The small molecule below binds the protein below.
Small molecule (SMILES): Nc1nc2c(ncn2[C@@H]2O[C@H](CO[P](=O)(O)O[P](=O)(O)OP(O)(O)=S)[C@@H](O)[C@H]2O)c(=O)[nH]1

Sequence of chain 1.A:
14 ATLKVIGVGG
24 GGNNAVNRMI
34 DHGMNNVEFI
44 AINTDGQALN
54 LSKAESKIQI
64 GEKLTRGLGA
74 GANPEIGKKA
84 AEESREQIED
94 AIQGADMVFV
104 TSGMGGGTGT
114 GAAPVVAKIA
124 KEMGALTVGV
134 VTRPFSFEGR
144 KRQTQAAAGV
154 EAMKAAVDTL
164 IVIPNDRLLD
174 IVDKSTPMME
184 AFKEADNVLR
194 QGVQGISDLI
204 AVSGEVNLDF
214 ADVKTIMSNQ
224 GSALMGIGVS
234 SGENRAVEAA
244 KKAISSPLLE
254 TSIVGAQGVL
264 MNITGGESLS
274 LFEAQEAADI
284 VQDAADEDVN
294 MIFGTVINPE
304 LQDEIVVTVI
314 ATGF

Binding-site contacts:
Ligand atom C4' contacts residue MET107 of chain 1.A at 3.5 Å (hydrophobic).
Ligand atom C5' contacts residue GLY106 of chain 1.A at 3.3 Å.
Ligand atom N7 contacts residue GLY24 of chain 1.A at 3.2 Å.
Ligand atom C3' contacts residue GLU141 of chain 1.A at 3.6 Å.
Ligand atom C5' contacts residue GLY109 of chain 1.A at 3.6 Å.
Ligand atom O3B contacts residue GLY109 of chain 1.A at 3.2 Å.
Ligand atom O1B contacts residue GLY112 of chain 1.A at 2.5 Å (h-bond).
Ligand atom O6 contacts residue ASN27 of chain 1.A at 3.6 Å (h-bond).
Ligand atom O1A contacts residue GLY24 of chain 1.A at 2.5 Å (h-bond).
Ligand atom O2' contacts residue GLU141 of chain 1.A at 2.6 Å (salt-bridge).
Ligand atom O1B contacts residue THR111 of chain 1.A at 3.2 Å (h-bond).
Ligand atom O3A contacts residue GLY109 of chain 1.A at 3.4 Å.
Ligand atom O2B contacts residue GLY23 of chain 1.A at 3.1 Å (h-bond).
Ligand atom N2 contacts residue ASN168 of chain 1.A at 2.6 Å (h-bond).
Ligand atom S1G contacts residue GLY74 of chain 1.A at 3.7 Å.
Ligand atom O3' contacts residue ARG145 of chain 1.A at 3.4 Å.
Ligand atom O1A contacts residue GLY23 of chain 1.A at 2.7 Å (h-bond).
Ligand atom S1G contacts residue ALA75 of chain 1.A at 3.4 Å (h-bond).
Ligand atom N1 contacts residue PHE185 of chain 1.A at 3.2 Å.
Ligand atom O3B contacts residue GLY110 of chain 1.A at 2.9 Å (h-bond).
Ligand atom C2 contacts residue PHE185 of chain 1.A at 3.5 Å (hydrophobic).
Ligand atom C2 contacts residue ASN168 of chain 1.A at 3.7 Å.
Ligand atom O1B contacts residue GLY109 of chain 1.A at 3.7 Å.
Ligand atom O1B contacts residue GLY110 of chain 1.A at 3.7 Å.
Ligand atom N2 contacts residue THR135 of chain 1.A at 3.6 Å.
Ligand atom O3G contacts residue GLY110 of chain 1.A at 3.4 Å (h-bond).
Ligand atom O3G contacts residue ALA73 of chain 1.A at 2.9 Å (h-bond).
Ligand atom O3G contacts residue THR111 of chain 1.A at 2.8 Å (h-bond).
Ligand atom C5 contacts residue GLY24 of chain 1.A at 3.7 Å.
Ligand atom O3B contacts residue THR111 of chain 1.A at 3.5 Å (h-bond).
Ligand atom O4' contacts residue GLY106 of chain 1.A at 3.3 Å.
Ligand atom N2 contacts residue PHE185 of chain 1.A at 3.6 Å.
Ligand atom C2' contacts residue GLU141 of chain 1.A at 3.5 Å.
Ligand atom O2B contacts residue GLY22 of chain 1.A at 3.6 Å.
Ligand atom O3' contacts residue GLU141 of chain 1.A at 2.9 Å (salt-bridge).
Ligand atom S1G contacts residue GLY110 of chain 1.A at 3.6 Å.
Ligand atom N3 contacts residue ASN168 of chain 1.A at 3.1 Å (h-bond).
Ligand atom PG contacts residue GLY110 of chain 1.A at 3.5 Å.
Ligand atom PG contacts residue THR111 of chain 1.A at 3.7 Å.
Ligand atom O6 contacts residue ARG31 of chain 1.A at 3.5 Å (salt-bridge).